Sequence of chain 1.F:
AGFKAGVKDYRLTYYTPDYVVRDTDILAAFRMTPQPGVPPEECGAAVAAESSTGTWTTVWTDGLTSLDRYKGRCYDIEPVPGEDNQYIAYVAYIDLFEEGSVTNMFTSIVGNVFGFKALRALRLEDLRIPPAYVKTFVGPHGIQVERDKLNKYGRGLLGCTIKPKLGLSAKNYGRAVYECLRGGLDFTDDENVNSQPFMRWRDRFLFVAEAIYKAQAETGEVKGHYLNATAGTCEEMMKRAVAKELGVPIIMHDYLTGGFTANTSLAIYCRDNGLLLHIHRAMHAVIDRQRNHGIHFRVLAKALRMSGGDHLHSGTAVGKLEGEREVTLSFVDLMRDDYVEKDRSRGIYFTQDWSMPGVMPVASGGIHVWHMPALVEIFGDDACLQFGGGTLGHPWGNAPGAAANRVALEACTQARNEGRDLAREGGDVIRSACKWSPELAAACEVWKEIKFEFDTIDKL

Binding-site contacts:
Ligand atom O1P contacts residue GLY404 of chain 1.E at 2.7 Å (h-bond).
Ligand atom O2 contacts residue MG1 of chain 1.VA at 2.2 Å.
Ligand atom O3 contacts residue KCX201 of chain 1.E at 2.6 Å (h-bond).
Ligand atom O2 contacts residue KCX201 of chain 1.E at 3.1 Å (h-bond).
Ligand atom O6 contacts residue LYS334 of chain 1.E at 2.9 Å (salt-bridge).
Ligand atom O3 contacts residue GLU204 of chain 1.E at 3.0 Å (salt-bridge).
Ligand atom O2P contacts residue TRP66 of chain 1.F at 3.2 Å.
Ligand atom O7 contacts residue ASN123 of chain 1.F at 3.0 Å (h-bond).
Ligand atom O2P contacts residue GLY380 of chain 1.E at 3.3 Å.
Ligand atom O4P contacts residue ARG295 of chain 1.E at 2.8 Å (salt-bridge).
Ligand atom O7 contacts residue ASP203 of chain 1.E at 3.1 Å (salt-bridge).
Ligand atom O7 contacts residue LYS177 of chain 1.E at 2.7 Å (salt-bridge).
Ligand atom C contacts residue LYS175 of chain 1.E at 3.4 Å.
Ligand atom O6P contacts residue ARG295 of chain 1.E at 2.9 Å (salt-bridge).
Ligand atom P1 contacts residue THR65 of chain 1.F at 3.4 Å.
Ligand atom O5 contacts residue LEU335 of chain 1.E at 3.5 Å.
Ligand atom O7 contacts residue GLU204 of chain 1.E at 3.1 Å (salt-bridge).
Ligand atom O3P contacts residue GLY403 of chain 1.E at 2.8 Å (h-bond).
Ligand atom C2 contacts residue MG1 of chain 1.VA at 2.8 Å.
Ligand atom C3 contacts residue KCX201 of chain 1.E at 3.2 Å.
Ligand atom O1P contacts residue THR65 of chain 1.F at 2.5 Å (h-bond).
Ligand atom O2P contacts residue GLY381 of chain 1.E at 2.8 Å (h-bond).
Ligand atom O3 contacts residue HIS294 of chain 1.E at 2.9 Å (h-bond).
Ligand atom O4 contacts residue GLY380 of chain 1.E at 3.1 Å.
Ligand atom O2 contacts residue THR173 of chain 1.E at 3.0 Å (h-bond).
Ligand atom O5P contacts residue HIS327 of chain 1.E at 2.7 Å (h-bond).
Ligand atom O4 contacts residue SER379 of chain 1.E at 3.2 Å (h-bond).
Ligand atom O2 contacts residue LYS175 of chain 1.E at 3.0 Å (salt-bridge).
Ligand atom O1 contacts residue LYS175 of chain 1.E at 3.2 Å (salt-bridge).
Ligand atom O7 contacts residue LYS175 of chain 1.E at 3.4 Å (salt-bridge).
Ligand atom C contacts residue MG1 of chain 1.VA at 2.8 Å.
Ligand atom O2 contacts residue ASP203 of chain 1.E at 3.3 Å (salt-bridge).
Ligand atom C3 contacts residue MG1 of chain 1.VA at 3.0 Å.
Ligand atom O3 contacts residue MG1 of chain 1.VA at 2.2 Å.
Ligand atom O2P contacts residue LYS334 of chain 1.E at 2.8 Å (salt-bridge).
Ligand atom O5P contacts residue SER379 of chain 1.E at 3.4 Å (h-bond).
Ligand atom O6 contacts residue GLU60 of chain 1.F at 3.4 Å (salt-bridge).
Ligand atom O2P contacts residue THR65 of chain 1.F at 3.4 Å (h-bond).
Ligand atom O1P contacts residue LYS175 of chain 1.E at 3.4 Å.
Ligand atom O7 contacts residue MG1 of chain 1.VA at 2.1 Å.

Sequence of chain 1.E:
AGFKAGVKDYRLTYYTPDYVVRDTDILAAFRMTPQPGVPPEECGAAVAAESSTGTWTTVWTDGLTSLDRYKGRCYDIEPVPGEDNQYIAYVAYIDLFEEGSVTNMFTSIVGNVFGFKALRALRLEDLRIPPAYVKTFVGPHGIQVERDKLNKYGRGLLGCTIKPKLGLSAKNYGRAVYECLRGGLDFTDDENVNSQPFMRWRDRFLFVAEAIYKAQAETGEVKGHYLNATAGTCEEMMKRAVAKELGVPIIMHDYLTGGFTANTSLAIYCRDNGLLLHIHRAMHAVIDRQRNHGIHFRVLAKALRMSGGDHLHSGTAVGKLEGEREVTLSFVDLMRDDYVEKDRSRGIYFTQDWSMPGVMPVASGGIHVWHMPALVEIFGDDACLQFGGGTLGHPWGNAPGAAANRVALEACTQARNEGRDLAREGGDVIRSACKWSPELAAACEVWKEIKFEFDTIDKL

This protein binds this small molecule.
Small molecule (SMILES): O=C(O)[C@@](O)(COP(=O)(O)O)[C@H](O)[C@H](O)COP(=O)(O)O